Binding-site contacts:
Ligand atom C8 contacts residue ILE26 of chain 1.C at 3.9 Å (hydrophobic).
Ligand atom C4 contacts residue ASN61 of chain 1.C at 4.2 Å.
Ligand atom O7 contacts residue GLN59 of chain 1.C at 3.8 Å.
Ligand atom C7 contacts residue GLN59 of chain 1.C at 4.2 Å.
Ligand atom C7 contacts residue ILE26 of chain 1.C at 3.5 Å (hydrophobic).
Ligand atom C8 contacts residue GLN59 of chain 1.C at 3.7 Å.
Ligand atom C3 contacts residue ASN61 of chain 1.C at 3.8 Å.
Ligand atom C5 contacts residue ASN61 of chain 1.C at 3.7 Å.
Ligand atom C8 contacts residue ASN61 of chain 1.C at 4.5 Å.
Ligand atom C2 contacts residue ASN61 of chain 1.C at 2.4 Å.
Ligand atom N2 contacts residue ILE26 of chain 1.C at 4.2 Å.
Ligand atom O5 contacts residue ASN61 of chain 1.C at 2.4 Å (h-bond).
Ligand atom C1 contacts residue ASN61 of chain 1.C at 1.4 Å.
Ligand atom O7 contacts residue ASN61 of chain 1.C at 3.1 Å (h-bond).
Ligand atom O7 contacts residue ILE26 of chain 1.C at 3.3 Å.
Ligand atom O7 contacts residue LEU60 of chain 1.C at 4.1 Å.
Ligand atom N2 contacts residue ASN61 of chain 1.C at 3.0 Å (h-bond).
Ligand atom C7 contacts residue ASN61 of chain 1.C at 3.2 Å.

Sequence of chain 1.C:
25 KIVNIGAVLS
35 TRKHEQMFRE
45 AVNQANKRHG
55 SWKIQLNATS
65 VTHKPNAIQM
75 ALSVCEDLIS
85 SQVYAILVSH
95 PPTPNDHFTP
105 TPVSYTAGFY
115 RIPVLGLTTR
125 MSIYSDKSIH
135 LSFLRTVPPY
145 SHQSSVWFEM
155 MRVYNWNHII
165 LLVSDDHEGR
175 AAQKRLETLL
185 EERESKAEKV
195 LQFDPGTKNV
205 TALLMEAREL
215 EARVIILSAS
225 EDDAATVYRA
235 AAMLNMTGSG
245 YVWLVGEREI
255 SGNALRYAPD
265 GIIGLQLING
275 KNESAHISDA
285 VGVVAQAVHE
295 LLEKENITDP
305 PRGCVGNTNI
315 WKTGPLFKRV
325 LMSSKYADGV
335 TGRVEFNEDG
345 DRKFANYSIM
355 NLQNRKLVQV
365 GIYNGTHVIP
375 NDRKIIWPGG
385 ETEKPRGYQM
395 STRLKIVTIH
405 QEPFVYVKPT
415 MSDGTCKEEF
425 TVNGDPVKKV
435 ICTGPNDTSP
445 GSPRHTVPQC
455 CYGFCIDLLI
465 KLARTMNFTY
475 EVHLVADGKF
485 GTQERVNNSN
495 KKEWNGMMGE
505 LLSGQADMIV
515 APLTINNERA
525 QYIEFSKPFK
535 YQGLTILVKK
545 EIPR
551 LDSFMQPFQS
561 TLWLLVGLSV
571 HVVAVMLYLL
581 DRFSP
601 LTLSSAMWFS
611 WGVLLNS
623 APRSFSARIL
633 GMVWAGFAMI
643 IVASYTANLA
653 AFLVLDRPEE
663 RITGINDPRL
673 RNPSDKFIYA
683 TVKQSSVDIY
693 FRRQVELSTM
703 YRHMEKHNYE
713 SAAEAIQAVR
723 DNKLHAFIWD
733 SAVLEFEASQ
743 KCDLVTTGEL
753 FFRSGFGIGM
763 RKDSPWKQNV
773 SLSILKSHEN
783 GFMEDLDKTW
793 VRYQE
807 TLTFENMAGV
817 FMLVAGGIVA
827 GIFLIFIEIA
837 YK

The protein below binds the small molecule below.
Small molecule (SMILES): CC(=O)N[C@@H]1[C@@H](O)[C@H](O)[C@@H](CO)O[C@H]1O